Sequence of chain 1.F:
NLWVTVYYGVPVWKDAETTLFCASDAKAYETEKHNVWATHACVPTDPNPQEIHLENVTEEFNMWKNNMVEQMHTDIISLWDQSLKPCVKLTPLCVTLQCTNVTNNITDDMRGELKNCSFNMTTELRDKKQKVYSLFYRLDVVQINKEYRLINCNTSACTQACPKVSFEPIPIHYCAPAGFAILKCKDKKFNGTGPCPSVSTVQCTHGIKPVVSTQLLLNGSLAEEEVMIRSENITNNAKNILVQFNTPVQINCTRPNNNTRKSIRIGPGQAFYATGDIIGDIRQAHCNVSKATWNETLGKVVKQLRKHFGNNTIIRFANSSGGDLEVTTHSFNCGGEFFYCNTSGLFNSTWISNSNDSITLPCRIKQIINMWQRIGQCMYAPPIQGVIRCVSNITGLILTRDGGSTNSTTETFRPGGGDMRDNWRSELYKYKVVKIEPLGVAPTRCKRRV

Binding-site contacts:
Ligand atom C4 contacts residue ASN324 of chain 1.F at 4.3 Å.
Ligand atom C7 contacts residue ASN324 of chain 1.F at 3.2 Å.
Ligand atom N2 contacts residue ASN324 of chain 1.F at 2.9 Å (h-bond).
Ligand atom C2 contacts residue ASN324 of chain 1.F at 2.5 Å.
Ligand atom C5 contacts residue ASN324 of chain 1.F at 3.7 Å.
Ligand atom O5 contacts residue ASN324 of chain 1.F at 2.4 Å (h-bond).
Ligand atom O7 contacts residue ASN324 of chain 1.F at 3.2 Å (h-bond).
Ligand atom C1 contacts residue ASN324 of chain 1.F at 1.4 Å.
Ligand atom C8 contacts residue ASN324 of chain 1.F at 4.4 Å.
Ligand atom C3 contacts residue ASN324 of chain 1.F at 3.8 Å.

This small molecule binds to this protein.
Small molecule (SMILES): CC(=O)N[C@@H]1[C@@H](O)[C@H](O)[C@@H](CO)O[C@H]1O